Binding-site contacts:
Ligand atom C4 contacts residue U2 of chain 52.C at 4.3 Å.
Ligand atom C6 contacts residue U1 of chain 52.C at 3.6 Å.
Ligand atom N1 contacts residue U1 of chain 52.C at 2.8 Å (h-bond).
Ligand atom N6 contacts residue U2 of chain 52.C at 4.2 Å.
Ligand atom C2 contacts residue U3 of chain 52.C at 3.0 Å.
Ligand atom N6 contacts residue U1 of chain 52.C at 2.8 Å (h-bond).
Ligand atom N1 contacts residue U2 of chain 52.C at 3.5 Å (h-bond).
Ligand atom C2 contacts residue U1 of chain 52.C at 3.5 Å.
Ligand atom C6 contacts residue U2 of chain 52.C at 4.1 Å.
Ligand atom N1 contacts residue U3 of chain 52.C at 2.7 Å (h-bond).
Ligand atom N6 contacts residue U3 of chain 52.C at 3.0 Å (h-bond).
Ligand atom N3 contacts residue U2 of chain 52.C at 3.7 Å.
Ligand atom C2 contacts residue U2 of chain 52.C at 3.2 Å.
Ligand atom N3 contacts residue U3 of chain 52.C at 4.2 Å.
Ligand atom C6 contacts residue U3 of chain 52.C at 3.3 Å.

The small molecule below binds the protein below.
Small molecule (SMILES): Nc1ncnc2c1ncn2[C@@H]1O[C@H](CO[P](=O)(O)O[C@H]2[C@@H](O)[C@H](n3cnc4c(N)ncnc43)O[C@@H]2CO[P](=O)(O)O[C@H]2[C@@H](O)[C@H](n3cnc4c(N)ncnc43)O[C@@H]2COP(=O)(O)O)[C@@H](O)[C@H]1O